This protein binds this small molecule.
Small molecule (SMILES): Nc1ncnc2c1ncn2[C@@H]1O[C@H](CO[P](=O)(O)O[P](=O)(O)NP(=O)(O)O)[C@@H](O)[C@H]1O

Binding-site contacts:
Ligand atom C6 contacts residue GLN435 of chain 1.Y at 3.7 Å.
Ligand atom N3 contacts residue ARG365 of chain 1.Y at 3.5 Å.
Ligand atom O1B contacts residue GLY174 of chain 1.Y at 3.6 Å.
Ligand atom O1G contacts residue LYS175 of chain 1.Y at 3.8 Å.
Ligand atom O1G contacts residue GLU331 of chain 1.Y at 3.3 Å (salt-bridge).
Ligand atom PG contacts residue MG1 of chain 1.TB at 3.6 Å.
Ligand atom O2B contacts residue THR176 of chain 1.Y at 2.3 Å (h-bond).
Ligand atom O3A contacts residue THR173 of chain 1.Y at 3.7 Å.
Ligand atom O2G contacts residue THR176 of chain 1.Y at 3.5 Å (h-bond).
Ligand atom O2G contacts residue MG1 of chain 1.TB at 2.0 Å.
Ligand atom C4 contacts residue ARG365 of chain 1.Y at 3.5 Å.
Ligand atom O1A contacts residue GLY174 of chain 1.Y at 3.7 Å.
Ligand atom O1B contacts residue GLN172 of chain 1.Y at 3.7 Å.
Ligand atom N6 contacts residue GLN435 of chain 1.Y at 3.5 Å (h-bond).
Ligand atom O1B contacts residue THR173 of chain 1.Y at 3.4 Å (h-bond).
Ligand atom N3B contacts residue GLN172 of chain 1.Y at 3.2 Å.
Ligand atom O1B contacts residue LYS175 of chain 1.Y at 2.6 Å (salt-bridge).
Ligand atom O1G contacts residue GLN172 of chain 1.Y at 3.5 Å (h-bond).
Ligand atom N6 contacts residue LYS434 of chain 1.Y at 3.6 Å.
Ligand atom N6 contacts residue GLN433 of chain 1.Y at 3.1 Å (h-bond).
Ligand atom N1 contacts residue GLN435 of chain 1.Y at 3.7 Å.
Ligand atom O4' contacts residue PHE360 of chain 1.Y at 3.1 Å.
Ligand atom O3A contacts residue GLY174 of chain 1.Y at 3.1 Å (h-bond).
Ligand atom O2' contacts residue GLN435 of chain 1.Y at 3.2 Å (h-bond).
Ligand atom C2 contacts residue ARG365 of chain 1.Y at 3.3 Å.
Ligand atom PB contacts residue MG1 of chain 1.TB at 3.6 Å.
Ligand atom C4' contacts residue PHE360 of chain 1.Y at 3.8 Å (hydrophobic).
Ligand atom C5 contacts residue GLN435 of chain 1.Y at 3.9 Å.
Ligand atom O1A contacts residue ALA177 of chain 1.Y at 2.8 Å (h-bond).
Ligand atom O3A contacts residue LYS175 of chain 1.Y at 3.6 Å.
Ligand atom PB contacts residue LYS175 of chain 1.Y at 3.7 Å.
Ligand atom C5 contacts residue ARG365 of chain 1.Y at 3.4 Å.
Ligand atom C6 contacts residue ARG365 of chain 1.Y at 3.3 Å.
Ligand atom O2B contacts residue MG1 of chain 1.TB at 2.5 Å.
Ligand atom N7 contacts residue ALA177 of chain 1.Y at 3.8 Å.
Ligand atom N1 contacts residue ARG365 of chain 1.Y at 3.2 Å.
Ligand atom C8 contacts residue ALA177 of chain 1.Y at 3.5 Å (hydrophobic).
Ligand atom PB contacts residue THR176 of chain 1.Y at 3.9 Å.
Ligand atom C2' contacts residue GLN435 of chain 1.Y at 3.8 Å.
Ligand atom O1A contacts residue THR176 of chain 1.Y at 3.6 Å.

Sequence of chain 1.Y:
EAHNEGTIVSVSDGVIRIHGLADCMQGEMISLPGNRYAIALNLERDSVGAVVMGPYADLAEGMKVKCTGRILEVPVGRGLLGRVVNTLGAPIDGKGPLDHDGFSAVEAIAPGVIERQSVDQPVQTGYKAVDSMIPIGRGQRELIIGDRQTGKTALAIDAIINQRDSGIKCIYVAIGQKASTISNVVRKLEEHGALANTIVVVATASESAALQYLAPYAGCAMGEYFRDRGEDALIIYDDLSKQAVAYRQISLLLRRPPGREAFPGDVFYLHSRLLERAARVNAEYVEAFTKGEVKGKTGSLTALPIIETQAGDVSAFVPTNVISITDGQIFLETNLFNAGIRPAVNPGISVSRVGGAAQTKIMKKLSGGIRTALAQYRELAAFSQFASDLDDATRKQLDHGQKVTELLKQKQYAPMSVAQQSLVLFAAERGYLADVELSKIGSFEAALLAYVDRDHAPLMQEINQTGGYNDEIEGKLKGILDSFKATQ

Sequence of chain 1.BA:
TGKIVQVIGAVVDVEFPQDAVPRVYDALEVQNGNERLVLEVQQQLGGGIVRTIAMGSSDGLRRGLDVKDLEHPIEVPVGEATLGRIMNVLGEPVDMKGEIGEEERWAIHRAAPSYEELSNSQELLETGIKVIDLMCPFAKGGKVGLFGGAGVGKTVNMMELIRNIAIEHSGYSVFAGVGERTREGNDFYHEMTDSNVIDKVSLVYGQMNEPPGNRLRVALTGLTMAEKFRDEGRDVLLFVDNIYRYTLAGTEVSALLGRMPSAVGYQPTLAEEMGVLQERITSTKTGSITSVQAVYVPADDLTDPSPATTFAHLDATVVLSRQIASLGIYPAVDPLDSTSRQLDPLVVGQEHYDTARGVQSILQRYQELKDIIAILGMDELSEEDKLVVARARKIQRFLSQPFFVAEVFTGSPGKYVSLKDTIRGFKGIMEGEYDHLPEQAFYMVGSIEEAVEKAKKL